Binding-site contacts:
Ligand atom O7 contacts residue ASN324 of chain 1.Q at 3.3 Å (h-bond).
Ligand atom C8 contacts residue GLY323 of chain 1.Q at 4.2 Å.
Ligand atom C8 contacts residue ASN324 of chain 1.Q at 4.4 Å.
Ligand atom C2 contacts residue ASN324 of chain 1.Q at 2.5 Å.
Ligand atom O5 contacts residue ASN324 of chain 1.Q at 2.4 Å (h-bond).
Ligand atom C5 contacts residue ASN324 of chain 1.Q at 3.7 Å.
Ligand atom C4 contacts residue ASN324 of chain 1.Q at 4.3 Å.
Ligand atom C7 contacts residue ASN324 of chain 1.Q at 3.2 Å.
Ligand atom N2 contacts residue ASN324 of chain 1.Q at 2.9 Å (h-bond).
Ligand atom C3 contacts residue ASN324 of chain 1.Q at 3.8 Å.
Ligand atom C1 contacts residue ASN324 of chain 1.Q at 1.4 Å.

This protein binds this small molecule.
Small molecule (SMILES): CC(=O)N[C@@H]1[C@@H](O)[C@H](O)[C@@H](CO)O[C@H]1O

Sequence of chain 1.Q:
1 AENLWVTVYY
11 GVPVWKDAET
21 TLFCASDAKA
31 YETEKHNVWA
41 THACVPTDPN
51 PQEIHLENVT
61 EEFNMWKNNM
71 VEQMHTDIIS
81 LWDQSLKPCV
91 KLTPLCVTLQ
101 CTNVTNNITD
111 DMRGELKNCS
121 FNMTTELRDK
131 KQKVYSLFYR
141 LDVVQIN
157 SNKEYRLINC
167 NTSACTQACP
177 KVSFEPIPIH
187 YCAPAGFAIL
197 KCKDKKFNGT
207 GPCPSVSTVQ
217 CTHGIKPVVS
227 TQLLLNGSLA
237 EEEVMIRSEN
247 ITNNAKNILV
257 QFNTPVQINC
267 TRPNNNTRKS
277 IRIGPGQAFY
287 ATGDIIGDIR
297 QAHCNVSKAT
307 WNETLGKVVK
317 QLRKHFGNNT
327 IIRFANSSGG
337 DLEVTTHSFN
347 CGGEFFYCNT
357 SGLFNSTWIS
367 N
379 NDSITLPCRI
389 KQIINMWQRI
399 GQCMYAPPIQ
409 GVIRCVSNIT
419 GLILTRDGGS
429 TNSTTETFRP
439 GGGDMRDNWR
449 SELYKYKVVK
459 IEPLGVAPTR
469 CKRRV